Sequence of chain 58.A:
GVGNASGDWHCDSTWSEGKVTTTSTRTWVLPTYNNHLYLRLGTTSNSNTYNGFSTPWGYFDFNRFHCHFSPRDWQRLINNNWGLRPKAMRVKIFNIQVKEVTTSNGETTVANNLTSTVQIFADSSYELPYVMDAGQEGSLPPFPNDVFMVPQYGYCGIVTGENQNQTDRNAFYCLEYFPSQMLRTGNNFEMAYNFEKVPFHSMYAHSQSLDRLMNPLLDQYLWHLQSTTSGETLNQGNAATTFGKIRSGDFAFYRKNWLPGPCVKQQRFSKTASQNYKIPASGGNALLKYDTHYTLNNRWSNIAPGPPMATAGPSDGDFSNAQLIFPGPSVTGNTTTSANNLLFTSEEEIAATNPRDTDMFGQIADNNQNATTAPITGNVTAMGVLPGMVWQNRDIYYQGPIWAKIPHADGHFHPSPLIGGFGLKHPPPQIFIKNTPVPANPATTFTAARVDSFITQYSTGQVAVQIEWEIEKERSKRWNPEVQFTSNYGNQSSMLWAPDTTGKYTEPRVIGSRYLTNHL

A small-molecule ligand and the protein it binds are described below.
Small molecule (SMILES): Nc1ncnc2c1ncn2[C@H]1C[C@H](O)[C@@H](COP(=O)(O)O)O1

Binding-site contacts:
Ligand atom P contacts residue HIS625 of chain 31.A at 3.9 Å.
Ligand atom O3' contacts residue PRO628 of chain 58.A at 4.1 Å.
Ligand atom N6 contacts residue GLY634 of chain 58.A at 3.8 Å.
Ligand atom O1P contacts residue HIS625 of chain 31.A at 2.8 Å (h-bond).
Ligand atom N7 contacts residue HIS627 of chain 58.A at 4.1 Å.
Ligand atom C6 contacts residue PRO628 of chain 58.A at 2.8 Å (hydrophobic).
Ligand atom C6 contacts residue SER629 of chain 58.A at 3.5 Å.
Ligand atom C6 contacts residue GLY636 of chain 58.A at 3.6 Å.
Ligand atom C8 contacts residue PRO628 of chain 58.A at 3.8 Å (hydrophobic).
Ligand atom N1 contacts residue PRO628 of chain 58.A at 3.2 Å (h-bond).
Ligand atom N7 contacts residue PRO628 of chain 58.A at 3.3 Å (h-bond).
Ligand atom N6 contacts residue GLY636 of chain 58.A at 3.2 Å (h-bond).
Ligand atom C8 contacts residue SER629 of chain 58.A at 4.2 Å.
Ligand atom C2' contacts residue HIS627 of chain 58.A at 3.2 Å.
Ligand atom C1' contacts residue PRO628 of chain 58.A at 3.9 Å (hydrophobic).
Ligand atom N6 contacts residue SER629 of chain 58.A at 3.0 Å (h-bond).
Ligand atom N6 contacts residue PHE635 of chain 58.A at 3.7 Å.
Ligand atom C4 contacts residue PRO412 of chain 58.A at 4.1 Å (hydrophobic).
Ligand atom N1 contacts residue VAL411 of chain 58.A at 4.3 Å.
Ligand atom N9 contacts residue PRO628 of chain 58.A at 3.7 Å.
Ligand atom C2 contacts residue GLY636 of chain 58.A at 3.2 Å.
Ligand atom C1' contacts residue HIS627 of chain 58.A at 4.3 Å.
Ligand atom C4 contacts residue PRO628 of chain 58.A at 3.0 Å (hydrophobic).
Ligand atom C8 contacts residue PRO412 of chain 58.A at 4.3 Å (hydrophobic).
Ligand atom N7 contacts residue ASN606 of chain 58.A at 4.2 Å.
Ligand atom C3' contacts residue HIS627 of chain 58.A at 4.3 Å.
Ligand atom N9 contacts residue PRO412 of chain 58.A at 4.2 Å.
Ligand atom C2 contacts residue PRO628 of chain 58.A at 3.5 Å (hydrophobic).
Ligand atom C5 contacts residue SER629 of chain 58.A at 3.5 Å.
Ligand atom O2P contacts residue ASP623 of chain 31.A at 3.2 Å (salt-bridge).
Ligand atom N3 contacts residue PRO628 of chain 58.A at 3.5 Å (h-bond).
Ligand atom C5 contacts residue PRO628 of chain 58.A at 2.7 Å (hydrophobic).
Ligand atom C6 contacts residue PRO412 of chain 58.A at 4.3 Å (hydrophobic).
Ligand atom C8 contacts residue HIS627 of chain 58.A at 3.5 Å.
Ligand atom N7 contacts residue SER629 of chain 58.A at 3.1 Å (h-bond).
Ligand atom N6 contacts residue PRO628 of chain 58.A at 3.4 Å (h-bond).
Ligand atom C2' contacts residue PRO628 of chain 58.A at 3.6 Å (hydrophobic).
Ligand atom N7 contacts residue PRO412 of chain 58.A at 4.3 Å.
Ligand atom N1 contacts residue GLY636 of chain 58.A at 2.9 Å (h-bond).
Ligand atom C5 contacts residue PRO412 of chain 58.A at 4.2 Å (hydrophobic).

Sequence of chain 31.A:
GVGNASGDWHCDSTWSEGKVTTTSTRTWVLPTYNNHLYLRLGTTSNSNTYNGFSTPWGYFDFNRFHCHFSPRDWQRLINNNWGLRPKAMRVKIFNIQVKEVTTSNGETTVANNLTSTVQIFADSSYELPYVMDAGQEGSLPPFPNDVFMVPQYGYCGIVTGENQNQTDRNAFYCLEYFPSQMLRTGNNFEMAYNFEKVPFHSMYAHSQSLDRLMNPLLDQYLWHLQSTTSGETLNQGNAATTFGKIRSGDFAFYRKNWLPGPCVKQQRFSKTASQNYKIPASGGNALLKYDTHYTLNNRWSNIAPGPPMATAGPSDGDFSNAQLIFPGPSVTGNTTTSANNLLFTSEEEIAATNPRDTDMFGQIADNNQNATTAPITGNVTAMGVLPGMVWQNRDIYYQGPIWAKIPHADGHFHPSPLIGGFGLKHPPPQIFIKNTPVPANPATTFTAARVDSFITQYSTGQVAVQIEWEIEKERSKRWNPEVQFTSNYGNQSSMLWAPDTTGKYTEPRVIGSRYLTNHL